Binding-site contacts:
Ligand atom O1A contacts residue LYS61 of chain 1.E at 3.2 Å (salt-bridge).
Ligand atom ND contacts residue HIS58 of chain 1.E at 3.7 Å.
Ligand atom CMD contacts residue PHE43 of chain 1.E at 3.8 Å (hydrophobic).
Ligand atom CAB contacts residue LEU136 of chain 1.E at 3.6 Å (hydrophobic).
Ligand atom O2D contacts residue HIS45 of chain 1.E at 3.7 Å.
Ligand atom CMA contacts residue ALA65 of chain 1.E at 3.6 Å (hydrophobic).
Ligand atom C2B contacts residue VAL62 of chain 1.E at 3.7 Å (hydrophobic).
Ligand atom CHB contacts residue VAL62 of chain 1.E at 3.6 Å (hydrophobic).
Ligand atom C4D contacts residue LEU91 of chain 1.E at 3.5 Å (hydrophobic).
Ligand atom C1A contacts residue HIS58 of chain 1.E at 3.5 Å.
Ligand atom C4D contacts residue HIS58 of chain 1.E at 3.1 Å.
Ligand atom CAD contacts residue LEU91 of chain 1.E at 3.5 Å (hydrophobic).
Ligand atom ND contacts residue HIS87 of chain 1.E at 3.4 Å (h-bond).
Ligand atom NC contacts residue HIS87 of chain 1.E at 3.2 Å (h-bond).
Ligand atom NB contacts residue HIS87 of chain 1.E at 3.1 Å (h-bond).
Ligand atom C2D contacts residue PHE43 of chain 1.E at 3.5 Å (hydrophobic).
Ligand atom O1D contacts residue PHE46 of chain 1.E at 3.7 Å.
Ligand atom C3D contacts residue LEU91 of chain 1.E at 3.5 Å (hydrophobic).
Ligand atom C3C contacts residue VAL93 of chain 1.E at 3.6 Å (hydrophobic).
Ligand atom C4A contacts residue VAL62 of chain 1.E at 3.7 Å (hydrophobic).
Ligand atom C2D contacts residue LEU91 of chain 1.E at 3.7 Å (hydrophobic).
Ligand atom CMC contacts residue ASN97 of chain 1.E at 3.5 Å.
Ligand atom C3D contacts residue HIS58 of chain 1.E at 3.4 Å.
Ligand atom CAD contacts residue HIS58 of chain 1.E at 3.6 Å.
Ligand atom CHD contacts residue PHE43 of chain 1.E at 3.6 Å (hydrophobic).
Ligand atom CHA contacts residue HIS58 of chain 1.E at 2.9 Å.
Ligand atom CBD contacts residue PHE43 of chain 1.E at 3.7 Å (hydrophobic).
Ligand atom CAC contacts residue VAL93 of chain 1.E at 3.4 Å (hydrophobic).
Ligand atom CBD contacts residue HIS58 of chain 1.E at 3.5 Å.
Ligand atom CHC contacts residue LEU101 of chain 1.E at 3.6 Å (hydrophobic).
Ligand atom NA contacts residue HIS87 of chain 1.E at 3.4 Å (h-bond).
Ligand atom C1D contacts residue PHE43 of chain 1.E at 3.5 Å (hydrophobic).
Ligand atom CHC contacts residue PHE98 of chain 1.E at 3.6 Å (hydrophobic).
Ligand atom CGD contacts residue PHE46 of chain 1.E at 3.7 Å (hydrophobic).
Ligand atom CMD contacts residue TYR42 of chain 1.E at 3.1 Å (hydrophobic).
Ligand atom NI contacts residue HIS87 of chain 1.E at 2.5 Å.
Ligand atom CBC contacts residue TYR42 of chain 1.E at 3.6 Å (hydrophobic).
Ligand atom CMA contacts residue LYS61 of chain 1.E at 3.3 Å.
Ligand atom ND contacts residue LEU91 of chain 1.E at 3.6 Å.
Ligand atom C3B contacts residue LEU136 of chain 1.E at 3.7 Å (hydrophobic).

The protein below binds the small molecule below.
Small molecule (SMILES): C=CC1=C(C)C2=N3->[Ni]45<-N6=C(C=c7c(C)c(C=C)c(n74)=C2)C(C)=C(CCC(=O)O)C6=Cc2c(CCC(=O)O)c(C)c(n25)C=C13

Sequence of chain 1.E:
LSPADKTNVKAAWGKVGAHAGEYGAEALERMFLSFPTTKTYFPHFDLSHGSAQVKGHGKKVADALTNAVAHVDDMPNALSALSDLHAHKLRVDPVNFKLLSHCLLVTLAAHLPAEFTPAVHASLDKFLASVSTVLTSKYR